Sequence of chain 1.E:
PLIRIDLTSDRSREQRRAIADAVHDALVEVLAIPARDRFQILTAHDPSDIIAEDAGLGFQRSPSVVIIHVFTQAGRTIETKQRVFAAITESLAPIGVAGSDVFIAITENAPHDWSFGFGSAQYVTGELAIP

The small molecule below binds the protein below.
Small molecule (SMILES): O=C(O)CC(=O)Cl

Binding-site contacts:
Ligand atom OAI contacts residue TYR123 of chain 1.E at 3.8 Å.
Ligand atom CAH contacts residue TYR123 of chain 1.E at 4.2 Å (hydrophobic).
Ligand atom OAI contacts residue PRO1 of chain 1.E at 2.1 Å (h-bond).
Ligand atom CAK contacts residue GLN73 of chain 1.E at 3.8 Å.
Ligand atom CAJ contacts residue PHE116 of chain 1.E at 4.2 Å (hydrophobic).
Ligand atom CAK contacts residue TRP114 of chain 1.E at 3.6 Å (hydrophobic).
Ligand atom CAH contacts residue ASP37 of chain 1.E at 3.7 Å.
Ligand atom CAK contacts residue TYR123 of chain 1.E at 4.0 Å (hydrophobic).
Ligand atom OAI contacts residue ASP37 of chain 1.E at 2.6 Å (salt-bridge).
Ligand atom OAL contacts residue GLN73 of chain 1.E at 2.9 Å (h-bond).
Ligand atom OAL contacts residue PRO1 of chain 1.E at 4.5 Å.
Ligand atom CAJ contacts residue TYR123 of chain 1.E at 4.0 Å (hydrophobic).
Ligand atom CAJ contacts residue LEU2 of chain 1.E at 4.5 Å (hydrophobic).
Ligand atom OAI contacts residue PHE116 of chain 1.E at 4.4 Å.
Ligand atom OAL contacts residue TRP114 of chain 1.E at 3.3 Å (h-bond).
Ligand atom CAK contacts residue THR72 of chain 1.E at 3.9 Å.
Ligand atom CAJ contacts residue PRO1 of chain 1.E at 2.5 Å (hydrophobic).
Ligand atom OAM contacts residue TRP114 of chain 1.E at 3.9 Å.
Ligand atom OAM contacts residue PRO1 of chain 1.E at 3.5 Å.
Ligand atom CAJ contacts residue TRP114 of chain 1.E at 3.8 Å (hydrophobic).
Ligand atom OAM contacts residue THR72 of chain 1.E at 2.7 Å (h-bond).
Ligand atom OAL contacts residue TYR123 of chain 1.E at 3.2 Å (h-bond).
Ligand atom OAM contacts residue PHE71 of chain 1.E at 4.2 Å.
Ligand atom OAM contacts residue GLN73 of chain 1.E at 2.9 Å (h-bond).
Ligand atom CAK contacts residue PRO1 of chain 1.E at 3.5 Å (hydrophobic).
Ligand atom CAH contacts residue PRO1 of chain 1.E at 1.4 Å (hydrophobic).